Sequence of chain 1.D:
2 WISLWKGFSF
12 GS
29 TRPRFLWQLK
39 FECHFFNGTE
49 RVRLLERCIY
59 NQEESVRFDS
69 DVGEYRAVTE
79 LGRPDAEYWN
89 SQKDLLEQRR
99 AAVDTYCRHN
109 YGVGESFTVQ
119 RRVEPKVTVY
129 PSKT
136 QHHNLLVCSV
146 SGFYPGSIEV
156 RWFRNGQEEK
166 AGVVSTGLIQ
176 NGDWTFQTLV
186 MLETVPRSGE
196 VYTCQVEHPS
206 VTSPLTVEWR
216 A

A protein and the small-molecule ligand that binds it are described below.
Small molecule (SMILES): CC(=O)N[C@@H]1[C@@H](O)[C@H](O)[C@@H](CO)O[C@H]1O

Binding-site contacts:
Ligand atom C6 contacts residue GLU48 of chain 1.D at 4.1 Å.
Ligand atom C7 contacts residue ASN45 of chain 1.D at 3.9 Å.
Ligand atom O6 contacts residue ASN45 of chain 1.D at 4.3 Å.
Ligand atom C5 contacts residue ASN45 of chain 1.D at 3.7 Å.
Ligand atom C2 contacts residue ASN45 of chain 1.D at 2.4 Å.
Ligand atom N2 contacts residue ASN45 of chain 1.D at 2.8 Å (h-bond).
Ligand atom O5 contacts residue GLU48 of chain 1.D at 3.8 Å.
Ligand atom O5 contacts residue ASN45 of chain 1.D at 2.4 Å (h-bond).
Ligand atom O7 contacts residue ASN45 of chain 1.D at 4.4 Å.
Ligand atom O6 contacts residue GLU48 of chain 1.D at 3.1 Å (salt-bridge).
Ligand atom C4 contacts residue ASN45 of chain 1.D at 4.2 Å.
Ligand atom C3 contacts residue ASN45 of chain 1.D at 3.8 Å.
Ligand atom C1 contacts residue ASN45 of chain 1.D at 1.4 Å.